Binding-site contacts:
Ligand atom OAA contacts residue LYS138 of chain 1.A at 4.1 Å.
Ligand atom PAB contacts residue ASN183 of chain 1.A at 4.1 Å.
Ligand atom CAU contacts residue 9SZ1 of chain 1.J at 4.0 Å.
Ligand atom CBF contacts residue ASN183 of chain 1.A at 3.9 Å.
Ligand atom CAF contacts residue ASN183 of chain 1.A at 4.5 Å.
Ligand atom CAW contacts residue ASN183 of chain 1.A at 4.3 Å.
Ligand atom OAE contacts residue ASN183 of chain 1.A at 3.5 Å (h-bond).
Ligand atom CAV contacts residue 9SZ1 of chain 1.J at 4.3 Å.
Ligand atom OAC contacts residue 9SZ1 of chain 1.J at 4.4 Å.
Ligand atom CAQ contacts residue ASN183 of chain 1.A at 4.4 Å.
Ligand atom CBF contacts residue PRO185 of chain 1.A at 4.0 Å (hydrophobic).
Ligand atom CAZ contacts residue ASN183 of chain 1.A at 4.3 Å.
Ligand atom CBG contacts residue PRO185 of chain 1.A at 3.6 Å (hydrophobic).
Ligand atom CBH contacts residue ASN183 of chain 1.A at 4.4 Å.
Ligand atom CAZ contacts residue 9SZ1 of chain 1.J at 4.3 Å.
Ligand atom CAT contacts residue 9SZ1 of chain 1.J at 3.9 Å.
Ligand atom CAX contacts residue ASN183 of chain 1.A at 3.5 Å.
Ligand atom CAS contacts residue 9SZ1 of chain 1.J at 4.2 Å.
Ligand atom OAA contacts residue ASN183 of chain 1.A at 3.5 Å (h-bond).
Ligand atom CBA contacts residue 9SZ1 of chain 1.J at 4.3 Å.
Ligand atom CAY contacts residue 9SZ1 of chain 1.J at 3.9 Å.
Ligand atom CAY contacts residue ASN183 of chain 1.A at 4.3 Å.
Ligand atom CBH contacts residue PRO185 of chain 1.A at 4.5 Å (hydrophobic).
Ligand atom CAX contacts residue 9SZ1 of chain 1.J at 3.6 Å.
Ligand atom CAR contacts residue 9SZ1 of chain 1.J at 3.3 Å.
Ligand atom CAQ contacts residue 9SZ1 of chain 1.J at 3.8 Å.
Ligand atom CBG contacts residue ASN183 of chain 1.A at 3.3 Å.
Ligand atom CAW contacts residue 9SZ1 of chain 1.J at 3.8 Å.

A small-molecule ligand and the protein it binds are described below.
Small molecule (SMILES): O=P(O)(O)Oc1c2c(c(OP(=O)(O)O)c3c1[C@H]1C[C@@H]3c3cc4c(cc31)[C@H]1C[C@@H]4c3ccccc31)[C@H]1C[C@@H]2c2cc3c(cc21)[C@H]1C[C@@H]3c2ccccc21

Sequence of chain 1.A:
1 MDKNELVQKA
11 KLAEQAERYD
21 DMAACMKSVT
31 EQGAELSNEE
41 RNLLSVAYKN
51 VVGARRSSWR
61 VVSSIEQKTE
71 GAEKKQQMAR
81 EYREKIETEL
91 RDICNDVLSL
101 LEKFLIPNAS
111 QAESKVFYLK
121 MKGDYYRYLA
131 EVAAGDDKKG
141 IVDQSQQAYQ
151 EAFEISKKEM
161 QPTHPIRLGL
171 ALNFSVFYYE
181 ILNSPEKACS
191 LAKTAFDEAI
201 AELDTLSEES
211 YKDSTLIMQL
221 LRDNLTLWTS